Binding-site contacts:
Ligand atom C7 contacts residue ASN319 of chain 1.B at 3.2 Å.
Ligand atom C5 contacts residue GLN568 of chain 1.B at 3.8 Å.
Ligand atom O6 contacts residue THR569 of chain 1.B at 4.5 Å.
Ligand atom O4 contacts residue THR569 of chain 1.B at 4.5 Å.
Ligand atom C4 contacts residue ASN319 of chain 1.B at 4.2 Å.
Ligand atom C1 contacts residue GLN568 of chain 1.B at 3.5 Å.
Ligand atom C8 contacts residue ASN319 of chain 1.B at 3.6 Å.
Ligand atom O7 contacts residue ASN319 of chain 1.B at 3.3 Å (h-bond).
Ligand atom N2 contacts residue ASN319 of chain 1.B at 2.8 Å (h-bond).
Ligand atom C3 contacts residue ASN319 of chain 1.B at 3.8 Å.
Ligand atom C5 contacts residue ASN319 of chain 1.B at 3.7 Å.
Ligand atom O6 contacts residue GLN568 of chain 1.B at 3.3 Å (h-bond).
Ligand atom O5 contacts residue ASN319 of chain 1.B at 2.4 Å (h-bond).
Ligand atom C2 contacts residue ASN319 of chain 1.B at 2.5 Å.
Ligand atom O5 contacts residue GLN568 of chain 1.B at 3.5 Å.
Ligand atom C6 contacts residue GLN568 of chain 1.B at 4.0 Å.
Ligand atom C1 contacts residue ASN319 of chain 1.B at 1.4 Å.

The small molecule below binds the protein below.
Small molecule (SMILES): CC(=O)N[C@@H]1[C@@H](O)[C@H](O)[C@@H](CO)O[C@H]1O

Sequence of chain 1.B:
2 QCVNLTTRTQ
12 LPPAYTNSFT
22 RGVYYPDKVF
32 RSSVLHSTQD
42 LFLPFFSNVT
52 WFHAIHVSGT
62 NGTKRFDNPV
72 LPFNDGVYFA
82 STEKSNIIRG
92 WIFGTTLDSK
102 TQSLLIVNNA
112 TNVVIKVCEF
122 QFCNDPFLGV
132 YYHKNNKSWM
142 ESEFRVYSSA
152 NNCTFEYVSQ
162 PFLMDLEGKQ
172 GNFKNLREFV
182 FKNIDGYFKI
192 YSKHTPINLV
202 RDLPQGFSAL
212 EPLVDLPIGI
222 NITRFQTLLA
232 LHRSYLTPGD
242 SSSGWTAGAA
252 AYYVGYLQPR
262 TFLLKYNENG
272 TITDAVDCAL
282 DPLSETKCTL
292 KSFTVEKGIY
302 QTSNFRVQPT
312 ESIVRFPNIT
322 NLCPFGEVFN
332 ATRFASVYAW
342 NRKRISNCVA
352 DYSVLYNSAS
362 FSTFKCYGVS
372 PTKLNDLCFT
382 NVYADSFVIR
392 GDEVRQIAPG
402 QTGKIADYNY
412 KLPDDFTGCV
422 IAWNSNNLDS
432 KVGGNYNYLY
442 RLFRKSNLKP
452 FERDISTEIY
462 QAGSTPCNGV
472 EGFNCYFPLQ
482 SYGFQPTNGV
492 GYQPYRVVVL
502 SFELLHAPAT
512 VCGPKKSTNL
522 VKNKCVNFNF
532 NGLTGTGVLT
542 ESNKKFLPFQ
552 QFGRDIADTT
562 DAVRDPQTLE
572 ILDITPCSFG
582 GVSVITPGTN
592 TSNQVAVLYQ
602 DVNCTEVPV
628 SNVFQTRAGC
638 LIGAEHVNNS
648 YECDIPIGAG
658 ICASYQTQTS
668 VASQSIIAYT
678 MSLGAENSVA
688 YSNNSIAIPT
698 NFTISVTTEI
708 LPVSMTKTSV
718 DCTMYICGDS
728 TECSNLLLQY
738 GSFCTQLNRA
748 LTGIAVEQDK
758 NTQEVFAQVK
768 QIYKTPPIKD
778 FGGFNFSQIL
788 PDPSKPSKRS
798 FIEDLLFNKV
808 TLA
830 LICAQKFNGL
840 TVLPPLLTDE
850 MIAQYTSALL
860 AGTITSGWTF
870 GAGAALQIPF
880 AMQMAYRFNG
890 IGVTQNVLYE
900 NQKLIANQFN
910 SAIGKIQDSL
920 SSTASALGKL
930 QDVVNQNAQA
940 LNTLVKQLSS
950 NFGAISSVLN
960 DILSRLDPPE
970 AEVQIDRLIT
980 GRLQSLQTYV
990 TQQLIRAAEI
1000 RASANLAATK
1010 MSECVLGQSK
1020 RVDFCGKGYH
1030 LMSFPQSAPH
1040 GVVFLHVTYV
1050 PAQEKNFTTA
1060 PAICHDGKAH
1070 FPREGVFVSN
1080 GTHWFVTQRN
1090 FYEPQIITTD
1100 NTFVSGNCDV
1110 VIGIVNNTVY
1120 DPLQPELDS